Sequence of chain 1.A:
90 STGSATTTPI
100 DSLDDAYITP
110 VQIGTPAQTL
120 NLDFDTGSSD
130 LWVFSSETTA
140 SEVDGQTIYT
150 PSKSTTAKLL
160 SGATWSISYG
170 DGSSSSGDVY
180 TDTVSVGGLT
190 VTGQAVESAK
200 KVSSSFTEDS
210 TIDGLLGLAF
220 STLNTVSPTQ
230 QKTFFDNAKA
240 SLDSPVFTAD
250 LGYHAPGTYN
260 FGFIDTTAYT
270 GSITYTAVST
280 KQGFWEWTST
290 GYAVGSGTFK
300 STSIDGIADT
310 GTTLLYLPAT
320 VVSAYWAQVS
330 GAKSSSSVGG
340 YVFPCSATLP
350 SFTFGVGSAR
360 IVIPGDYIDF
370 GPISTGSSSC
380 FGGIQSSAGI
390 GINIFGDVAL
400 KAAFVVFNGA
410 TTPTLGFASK

This small molecule binds to this protein.
Small molecule (SMILES): NCc1ccc(C(F)(F)F)cc1

Binding-site contacts:
Ligand atom C06 contacts residue PHE205 of chain 1.A at 3.7 Å (hydrophobic).
Ligand atom F10 contacts residue ILE211 of chain 1.A at 3.8 Å.
Ligand atom F09 contacts residue SER204 of chain 1.A at 3.6 Å.
Ligand atom C03 contacts residue DMS1 of chain 1.C at 4.3 Å.
Ligand atom C04 contacts residue ASP122 of chain 1.A at 3.6 Å.
Ligand atom C12 contacts residue DMS1 of chain 1.C at 4.2 Å.
Ligand atom C11 contacts residue ASP170 of chain 1.A at 3.6 Å.
Ligand atom C12 contacts residue SER172 of chain 1.A at 4.4 Å.
Ligand atom C02 contacts residue ASP124 of chain 1.A at 3.5 Å.
Ligand atom C04 contacts residue DMS1 of chain 1.C at 3.8 Å.
Ligand atom F09 contacts residue ASP170 of chain 1.A at 4.3 Å.
Ligand atom F10 contacts residue ASP208 of chain 1.A at 3.4 Å.
Ligand atom C12 contacts residue PHE205 of chain 1.A at 4.2 Å (hydrophobic).
Ligand atom C05 contacts residue PHE205 of chain 1.A at 4.2 Å (hydrophobic).
Ligand atom C12 contacts residue ASP170 of chain 1.A at 3.7 Å.
Ligand atom N01 contacts residue THR311 of chain 1.A at 4.1 Å.
Ligand atom C11 contacts residue PHE205 of chain 1.A at 3.8 Å (hydrophobic).
Ligand atom F08 contacts residue ASP208 of chain 1.A at 3.5 Å.
Ligand atom C02 contacts residue TYR168 of chain 1.A at 3.7 Å (hydrophobic).
Ligand atom C06 contacts residue DMS1 of chain 1.C at 3.9 Å.
Ligand atom C02 contacts residue GLY310 of chain 1.A at 3.6 Å.
Ligand atom F09 contacts residue ASP208 of chain 1.A at 4.0 Å.
Ligand atom C12 contacts residue TYR168 of chain 1.A at 4.1 Å (hydrophobic).
Ligand atom C04 contacts residue GLY310 of chain 1.A at 3.5 Å.
Ligand atom C05 contacts residue ASP122 of chain 1.A at 3.6 Å.
Ligand atom C03 contacts residue GLY310 of chain 1.A at 3.8 Å.
Ligand atom C05 contacts residue DMS1 of chain 1.C at 3.6 Å.
Ligand atom F09 contacts residue SER172 of chain 1.A at 3.8 Å.
Ligand atom C03 contacts residue LEU214 of chain 1.A at 4.1 Å (hydrophobic).
Ligand atom F10 contacts residue PHE205 of chain 1.A at 3.7 Å.
Ligand atom C07 contacts residue ASP208 of chain 1.A at 3.9 Å.
Ligand atom C07 contacts residue PHE205 of chain 1.A at 3.9 Å (hydrophobic).
Ligand atom F08 contacts residue DMS1 of chain 1.C at 3.8 Å.
Ligand atom F09 contacts residue PHE205 of chain 1.A at 3.6 Å.
Ligand atom C11 contacts residue SER172 of chain 1.A at 3.7 Å.
Ligand atom C11 contacts residue DMS1 of chain 1.C at 4.0 Å.
Ligand atom C04 contacts residue LEU214 of chain 1.A at 4.1 Å (hydrophobic).
Ligand atom N01 contacts residue GLY310 of chain 1.A at 2.8 Å (h-bond).
Ligand atom N01 contacts residue ASP124 of chain 1.A at 4.0 Å.
Ligand atom C02 contacts residue LEU214 of chain 1.A at 3.9 Å (hydrophobic).